Sequence of chain 1.C:
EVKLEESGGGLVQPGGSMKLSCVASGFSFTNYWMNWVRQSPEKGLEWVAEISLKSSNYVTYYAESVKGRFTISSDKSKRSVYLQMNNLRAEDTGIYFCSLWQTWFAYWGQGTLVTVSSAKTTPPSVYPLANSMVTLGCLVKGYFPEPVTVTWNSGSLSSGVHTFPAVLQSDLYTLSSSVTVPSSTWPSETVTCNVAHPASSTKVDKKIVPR

A protein and the small-molecule ligand that binds it are described below.
Small molecule (SMILES): CNc1ncnc2c1ncn2[C@@H]1O[C@H](CO)[C@@H](O)[C@H]1O

Sequence of chain 1.D:
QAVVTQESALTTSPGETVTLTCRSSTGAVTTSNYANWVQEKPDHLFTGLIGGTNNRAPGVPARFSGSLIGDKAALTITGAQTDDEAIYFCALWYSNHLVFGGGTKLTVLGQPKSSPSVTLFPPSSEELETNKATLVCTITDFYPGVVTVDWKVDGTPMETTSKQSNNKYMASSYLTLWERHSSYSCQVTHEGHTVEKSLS

Binding-site contacts:
Ligand atom O2' contacts residue TRP33 of chain 1.C at 3.9 Å.
Ligand atom CZ contacts residue LEU98 of chain 1.D at 3.8 Å (hydrophobic).
Ligand atom CZ contacts residue PHE105 of chain 1.C at 3.8 Å (hydrophobic).
Ligand atom C2 contacts residue GLU50 of chain 1.C at 2.8 Å.
Ligand atom O4' contacts residue TYR34 of chain 1.D at 3.8 Å.
Ligand atom C6 contacts residue TRP93 of chain 1.D at 3.7 Å (hydrophobic).
Ligand atom CZ contacts residue GLU50 of chain 1.C at 3.8 Å.
Ligand atom N6 contacts residue TRP101 of chain 1.C at 3.2 Å.
Ligand atom O5' contacts residue TYR34 of chain 1.D at 3.6 Å.
Ligand atom N3 contacts residue TRP93 of chain 1.D at 3.8 Å.
Ligand atom C4' contacts residue TYR34 of chain 1.D at 3.9 Å (hydrophobic).
Ligand atom N3 contacts residue TRP101 of chain 1.C at 4.2 Å.
Ligand atom O4' contacts residue TRP93 of chain 1.D at 4.3 Å.
Ligand atom C8 contacts residue TYR34 of chain 1.D at 4.0 Å (hydrophobic).
Ligand atom N1 contacts residue GLU50 of chain 1.C at 2.6 Å (salt-bridge).
Ligand atom C8 contacts residue TRP101 of chain 1.C at 3.9 Å (hydrophobic).
Ligand atom C6 contacts residue TRP101 of chain 1.C at 3.6 Å (hydrophobic).
Ligand atom C2 contacts residue TRP93 of chain 1.D at 3.9 Å (hydrophobic).
Ligand atom C1' contacts residue TRP93 of chain 1.D at 4.0 Å (hydrophobic).
Ligand atom N6 contacts residue TRP93 of chain 1.D at 4.2 Å.
Ligand atom N6 contacts residue GLU50 of chain 1.C at 4.2 Å.
Ligand atom N9 contacts residue TRP101 of chain 1.C at 4.1 Å.
Ligand atom C6 contacts residue GLU50 of chain 1.C at 3.6 Å.
Ligand atom CZ contacts residue TRP101 of chain 1.C at 3.8 Å (hydrophobic).
Ligand atom N7 contacts residue TRP101 of chain 1.C at 3.4 Å.
Ligand atom N1 contacts residue TRP101 of chain 1.C at 3.8 Å.
Ligand atom N9 contacts residue TRP93 of chain 1.D at 3.8 Å.
Ligand atom C5 contacts residue TRP101 of chain 1.C at 3.3 Å (hydrophobic).
Ligand atom C2 contacts residue TRP101 of chain 1.C at 4.0 Å (hydrophobic).
Ligand atom C5 contacts residue TRP93 of chain 1.D at 3.6 Å (hydrophobic).
Ligand atom N1 contacts residue TRP93 of chain 1.D at 3.8 Å.
Ligand atom C2 contacts residue TRP33 of chain 1.C at 3.8 Å (hydrophobic).
Ligand atom N3 contacts residue GLU50 of chain 1.C at 3.8 Å.
Ligand atom N7 contacts residue TRP93 of chain 1.D at 3.8 Å.
Ligand atom C4 contacts residue TRP93 of chain 1.D at 4.0 Å (hydrophobic).
Ligand atom C5' contacts residue TYR34 of chain 1.D at 3.6 Å (hydrophobic).
Ligand atom CZ contacts residue ASN35 of chain 1.C at 3.5 Å.
Ligand atom C4 contacts residue TRP101 of chain 1.C at 3.8 Å (hydrophobic).
Ligand atom C8 contacts residue TRP93 of chain 1.D at 3.7 Å (hydrophobic).
Ligand atom N3 contacts residue TRP33 of chain 1.C at 4.2 Å.